This protein binds this small molecule.
Small molecule (SMILES): CC(=O)N[C@@H]1[C@@H](O)[C@H](O)[C@@H](CO)O[C@H]1O

Sequence of chain 1.A:
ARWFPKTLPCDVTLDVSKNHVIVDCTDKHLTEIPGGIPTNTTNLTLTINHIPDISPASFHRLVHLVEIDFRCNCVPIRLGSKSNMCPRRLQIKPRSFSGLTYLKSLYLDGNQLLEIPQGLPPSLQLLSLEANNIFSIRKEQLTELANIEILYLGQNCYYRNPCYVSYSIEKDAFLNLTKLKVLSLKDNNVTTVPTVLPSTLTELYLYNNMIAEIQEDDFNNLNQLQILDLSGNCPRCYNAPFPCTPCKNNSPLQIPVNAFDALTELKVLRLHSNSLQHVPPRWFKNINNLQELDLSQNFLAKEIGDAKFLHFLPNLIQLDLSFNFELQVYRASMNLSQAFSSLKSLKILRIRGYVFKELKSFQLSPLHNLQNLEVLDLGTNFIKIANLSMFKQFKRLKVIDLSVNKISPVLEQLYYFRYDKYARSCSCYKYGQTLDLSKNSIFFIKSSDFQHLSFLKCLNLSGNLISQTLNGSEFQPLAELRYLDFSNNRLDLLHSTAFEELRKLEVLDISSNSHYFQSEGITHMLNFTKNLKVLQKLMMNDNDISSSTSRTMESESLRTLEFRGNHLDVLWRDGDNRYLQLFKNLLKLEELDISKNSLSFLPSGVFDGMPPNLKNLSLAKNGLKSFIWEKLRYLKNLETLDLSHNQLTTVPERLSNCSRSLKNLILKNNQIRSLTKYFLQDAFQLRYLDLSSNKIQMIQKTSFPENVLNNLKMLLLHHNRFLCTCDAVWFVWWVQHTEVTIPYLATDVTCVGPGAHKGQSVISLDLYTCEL

Binding-site contacts:
Ligand atom C1 contacts residue ASP477 of chain 1.A at 4.5 Å.
Ligand atom O6 contacts residue SER503 of chain 1.A at 4.2 Å.
Ligand atom O5 contacts residue ASP477 of chain 1.A at 4.1 Å.
Ligand atom C3 contacts residue ASN501 of chain 1.A at 3.7 Å.
Ligand atom O6 contacts residue LYS480 of chain 1.A at 3.6 Å.
Ligand atom O6 contacts residue SER479 of chain 1.A at 3.2 Å (h-bond).
Ligand atom O7 contacts residue SER468 of chain 1.A at 3.3 Å (h-bond).
Ligand atom C4 contacts residue ASN501 of chain 1.A at 4.2 Å.
Ligand atom O5 contacts residue SER503 of chain 1.A at 4.1 Å.
Ligand atom C1 contacts residue SER503 of chain 1.A at 4.0 Å.
Ligand atom C1 contacts residue ASN501 of chain 1.A at 1.4 Å.
Ligand atom C8 contacts residue TYR524 of chain 1.A at 3.6 Å (hydrophobic).
Ligand atom C1 contacts residue SER479 of chain 1.A at 4.2 Å.
Ligand atom C6 contacts residue SER479 of chain 1.A at 3.7 Å.
Ligand atom C8 contacts residue CYS469 of chain 1.A at 3.7 Å (hydrophobic).
Ligand atom O6 contacts residue SER407 of chain 1.A at 4.5 Å.
Ligand atom C7 contacts residue ASP526 of chain 1.A at 4.1 Å.
Ligand atom O7 contacts residue CYS469 of chain 1.A at 4.3 Å.
Ligand atom N2 contacts residue ASP526 of chain 1.A at 3.5 Å (salt-bridge).
Ligand atom O5 contacts residue SER479 of chain 1.A at 3.3 Å (h-bond).
Ligand atom C5 contacts residue SER479 of chain 1.A at 4.1 Å.
Ligand atom C8 contacts residue ASP526 of chain 1.A at 3.8 Å.
Ligand atom C7 contacts residue SER468 of chain 1.A at 4.3 Å.
Ligand atom C2 contacts residue ASN501 of chain 1.A at 2.4 Å.
Ligand atom C1 contacts residue ASP526 of chain 1.A at 4.1 Å.
Ligand atom C5 contacts residue SER503 of chain 1.A at 4.0 Å.
Ligand atom N2 contacts residue ASN501 of chain 1.A at 2.8 Å (h-bond).
Ligand atom C5 contacts residue ASN501 of chain 1.A at 3.6 Å.
Ligand atom O5 contacts residue ASN501 of chain 1.A at 2.3 Å (h-bond).
Ligand atom C7 contacts residue ASN501 of chain 1.A at 3.9 Å.